Binding-site contacts:
Ligand atom O49 contacts residue MET427 of chain 1.A at 3.7 Å.
Ligand atom C25 contacts residue PHE19 of chain 1.A at 4.2 Å (hydrophobic).
Ligand atom O5 contacts residue MET427 of chain 1.A at 4.4 Å.
Ligand atom O49 contacts residue VAL15 of chain 1.A at 3.9 Å.
Ligand atom C19 contacts residue LEU503 of chain 1.A at 4.1 Å (hydrophobic).
Ligand atom C37 contacts residue ILE499 of chain 1.A at 4.3 Å (hydrophobic).
Ligand atom C22 contacts residue MET427 of chain 1.A at 3.9 Å (hydrophobic).
Ligand atom C28 contacts residue LEU18 of chain 1.A at 3.9 Å (hydrophobic).
Ligand atom C28 contacts residue MET427 of chain 1.A at 3.7 Å (hydrophobic).
Ligand atom C31 contacts residue LEU18 of chain 1.A at 4.4 Å (hydrophobic).
Ligand atom C31 contacts residue ILE424 of chain 1.A at 4.4 Å (hydrophobic).
Ligand atom C40 contacts residue PHE19 of chain 1.A at 4.1 Å (hydrophobic).
Ligand atom C19 contacts residue PHE19 of chain 1.A at 4.4 Å (hydrophobic).
Ligand atom C37 contacts residue ILE420 of chain 1.A at 4.1 Å (hydrophobic).
Ligand atom C19 contacts residue SER428 of chain 1.A at 4.1 Å.
Ligand atom C2 contacts residue MET427 of chain 1.A at 4.3 Å (hydrophobic).
Ligand atom C43 contacts residue PHE19 of chain 1.A at 4.3 Å (hydrophobic).
Ligand atom C6 contacts residue MET427 of chain 1.A at 3.4 Å (hydrophobic).
Ligand atom C31 contacts residue ILE420 of chain 1.A at 4.4 Å (hydrophobic).
Ligand atom O7 contacts residue PRO529 of chain 1.A at 4.2 Å.
Ligand atom C6 contacts residue SER428 of chain 1.A at 4.2 Å.
Ligand atom C4 contacts residue SER428 of chain 1.A at 4.0 Å.
Ligand atom C34 contacts residue LEU18 of chain 1.A at 4.4 Å (hydrophobic).
Ligand atom C57 contacts residue SER428 of chain 1.A at 4.2 Å.
Ligand atom C18 contacts residue SER428 of chain 1.A at 4.0 Å.
Ligand atom O55 contacts residue ASP12 of chain 1.A at 4.4 Å.
Ligand atom O16 contacts residue MET427 of chain 1.A at 4.0 Å.
Ligand atom O61 contacts residue SER428 of chain 1.A at 3.3 Å (h-bond).
Ligand atom C25 contacts residue LEU503 of chain 1.A at 4.2 Å (hydrophobic).
Ligand atom C34 contacts residue PHE19 of chain 1.A at 4.0 Å (hydrophobic).
Ligand atom C25 contacts residue ILE424 of chain 1.A at 4.4 Å (hydrophobic).
Ligand atom C43 contacts residue GLY22 of chain 1.A at 4.2 Å.
Ligand atom O5 contacts residue SER428 of chain 1.A at 4.3 Å.
Ligand atom C40 contacts residue LEU18 of chain 1.A at 3.6 Å (hydrophobic).
Ligand atom C18 contacts residue VAL15 of chain 1.A at 3.9 Å (hydrophobic).
Ligand atom C43 contacts residue LEU496 of chain 1.A at 4.4 Å (hydrophobic).
Ligand atom C1 contacts residue MET427 of chain 1.A at 4.0 Å (hydrophobic).
Ligand atom C18 contacts residue MET427 of chain 1.A at 3.4 Å (hydrophobic).
Ligand atom C19 contacts residue VAL15 of chain 1.A at 4.4 Å (hydrophobic).
Ligand atom C22 contacts residue VAL15 of chain 1.A at 4.3 Å (hydrophobic).

Sequence of chain 1.A:
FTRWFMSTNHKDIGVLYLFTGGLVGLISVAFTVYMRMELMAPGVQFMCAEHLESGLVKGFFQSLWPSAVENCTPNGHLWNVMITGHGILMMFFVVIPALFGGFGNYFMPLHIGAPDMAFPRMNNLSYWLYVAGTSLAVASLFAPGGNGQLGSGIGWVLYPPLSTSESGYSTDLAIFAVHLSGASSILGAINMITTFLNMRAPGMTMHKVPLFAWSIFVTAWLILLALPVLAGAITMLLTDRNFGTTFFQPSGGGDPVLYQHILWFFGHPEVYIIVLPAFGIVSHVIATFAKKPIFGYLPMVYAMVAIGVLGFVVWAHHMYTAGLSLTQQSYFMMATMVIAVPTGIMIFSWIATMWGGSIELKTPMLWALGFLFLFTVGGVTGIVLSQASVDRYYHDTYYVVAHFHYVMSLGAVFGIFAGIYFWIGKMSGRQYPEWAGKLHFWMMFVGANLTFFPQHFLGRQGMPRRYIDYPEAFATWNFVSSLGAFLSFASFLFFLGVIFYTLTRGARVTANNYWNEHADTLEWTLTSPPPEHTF

This small molecule binds to this protein.
Small molecule (SMILES): CCCCCCCCCCO[C@@H]1O[C@H](CO)[C@@H](O[C@H]2O[C@H](CO)[C@@H](O)[C@H](O)[C@H]2O)[C@H](O)[C@H]1O